The protein below binds the small molecule below.
Small molecule (SMILES): O=S(=O)([C@@H]1C[C@@H]2O[C@H]1C(c1ccc(O)cc1)=C2c1ccc(O)cc1)N(CC(F)(F)F)c1ccccc1

Binding-site contacts:
Ligand atom C03 contacts residue THR50 of chain 1.A at 3.4 Å.
Ligand atom O02 contacts residue ARG97 of chain 1.A at 3.3 Å (salt-bridge).
Ligand atom C02 contacts residue LEU49 of chain 1.A at 4.2 Å (hydrophobic).
Ligand atom C02 contacts residue THR50 of chain 1.A at 3.6 Å.
Ligand atom C04 contacts residue LEU49 of chain 1.A at 3.8 Å (hydrophobic).
Ligand atom O04 contacts residue MET91 of chain 1.A at 4.0 Å.
Ligand atom S01 contacts residue ILE127 of chain 1.A at 4.2 Å.
Ligand atom C19 contacts residue HIS227 of chain 1.A at 4.1 Å.
Ligand atom C03 contacts residue LEU228 of chain 1.A at 3.7 Å (hydrophobic).
Ligand atom O05 contacts residue GLY224 of chain 1.A at 3.1 Å.
Ligand atom C09 contacts residue PHE107 of chain 1.A at 3.9 Å (hydrophobic).
Ligand atom C14 contacts residue LEU90 of chain 1.A at 4.0 Å (hydrophobic).
Ligand atom C16 contacts residue PHE107 of chain 1.A at 4.0 Å (hydrophobic).
Ligand atom C16 contacts residue LEU94 of chain 1.A at 4.0 Å (hydrophobic).
Ligand atom C03 contacts residue MET46 of chain 1.A at 3.7 Å (hydrophobic).
Ligand atom C13 contacts residue ALA53 of chain 1.A at 4.0 Å (hydrophobic).
Ligand atom O04 contacts residue ILE127 of chain 1.A at 3.0 Å.
Ligand atom C04 contacts residue LEU228 of chain 1.A at 3.9 Å (hydrophobic).
Ligand atom O01 contacts residue THR50 of chain 1.A at 3.0 Å (h-bond).
Ligand atom O02 contacts residue LEU90 of chain 1.A at 3.9 Å.
Ligand atom C13 contacts residue GLU56 of chain 1.A at 3.2 Å.
Ligand atom C14 contacts residue GLU56 of chain 1.A at 3.1 Å.
Ligand atom C20 contacts residue MET124 of chain 1.A at 4.2 Å (hydrophobic).
Ligand atom C15 contacts residue LEU94 of chain 1.A at 4.0 Å (hydrophobic).
Ligand atom C02 contacts residue LEU228 of chain 1.A at 4.0 Å (hydrophobic).
Ligand atom C02 contacts residue ALA53 of chain 1.A at 4.0 Å (hydrophobic).
Ligand atom C06 contacts residue ALA53 of chain 1.A at 3.7 Å (hydrophobic).
Ligand atom S01 contacts residue GLY224 of chain 1.A at 4.2 Å.
Ligand atom C15 contacts residue LEU90 of chain 1.A at 3.6 Å (hydrophobic).
Ligand atom C14 contacts residue ARG97 of chain 1.A at 4.3 Å.
Ligand atom C12 contacts residue ALA53 of chain 1.A at 4.0 Å (hydrophobic).
Ligand atom C03 contacts residue LEU49 of chain 1.A at 4.1 Å (hydrophobic).
Ligand atom C18 contacts residue LEU87 of chain 1.A at 4.2 Å (hydrophobic).
Ligand atom C01 contacts residue ALA53 of chain 1.A at 3.4 Å (hydrophobic).
Ligand atom C10 contacts residue PHE107 of chain 1.A at 4.1 Å (hydrophobic).
Ligand atom O01 contacts residue LEU243 of chain 1.A at 3.8 Å.
Ligand atom O03 contacts residue LEU49 of chain 1.A at 4.1 Å.
Ligand atom C04 contacts residue MET46 of chain 1.A at 3.7 Å (hydrophobic).
Ligand atom C18 contacts residue MET91 of chain 1.A at 3.7 Å (hydrophobic).
Ligand atom O02 contacts residue GLU56 of chain 1.A at 2.3 Å (salt-bridge).

Sequence of chain 1.A:
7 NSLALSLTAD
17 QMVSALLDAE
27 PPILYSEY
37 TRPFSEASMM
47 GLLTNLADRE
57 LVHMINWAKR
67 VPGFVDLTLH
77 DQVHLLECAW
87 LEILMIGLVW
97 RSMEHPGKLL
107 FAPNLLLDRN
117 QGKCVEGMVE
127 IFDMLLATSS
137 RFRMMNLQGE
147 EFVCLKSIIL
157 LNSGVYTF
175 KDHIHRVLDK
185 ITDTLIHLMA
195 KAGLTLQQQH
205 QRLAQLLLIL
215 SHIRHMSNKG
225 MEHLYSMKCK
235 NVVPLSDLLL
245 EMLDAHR